Binding-site contacts:
Ligand atom O7 contacts residue ASN139 of chain 1.B at 2.9 Å (h-bond).
Ligand atom O6 contacts residue ASN139 of chain 1.B at 3.7 Å.
Ligand atom C7 contacts residue ASN139 of chain 1.B at 3.1 Å.
Ligand atom O7 contacts residue ASN138 of chain 1.B at 2.9 Å (h-bond).
Ligand atom O5 contacts residue ASN139 of chain 1.B at 2.4 Å (h-bond).
Ligand atom N2 contacts residue ASN139 of chain 1.B at 2.9 Å (h-bond).
Ligand atom C2 contacts residue ASN139 of chain 1.B at 2.5 Å.
Ligand atom C7 contacts residue ASN138 of chain 1.B at 3.6 Å.
Ligand atom C8 contacts residue ASN138 of chain 1.B at 3.5 Å.
Ligand atom C5 contacts residue ASN139 of chain 1.B at 3.7 Å.
Ligand atom C8 contacts residue ASN139 of chain 1.B at 4.3 Å.
Ligand atom C1 contacts residue ASN139 of chain 1.B at 1.4 Å.
Ligand atom C6 contacts residue ASN139 of chain 1.B at 4.4 Å.
Ligand atom O7 contacts residue GLU106 of chain 1.B at 4.1 Å.
Ligand atom C3 contacts residue ASN139 of chain 1.B at 3.8 Å.
Ligand atom C4 contacts residue ASN139 of chain 1.B at 4.2 Å.

This small molecule binds to this protein.
Small molecule (SMILES): CC(=O)N[C@@H]1[C@@H](O)[C@H](O)[C@@H](CO)O[C@H]1O

Sequence of chain 1.B:
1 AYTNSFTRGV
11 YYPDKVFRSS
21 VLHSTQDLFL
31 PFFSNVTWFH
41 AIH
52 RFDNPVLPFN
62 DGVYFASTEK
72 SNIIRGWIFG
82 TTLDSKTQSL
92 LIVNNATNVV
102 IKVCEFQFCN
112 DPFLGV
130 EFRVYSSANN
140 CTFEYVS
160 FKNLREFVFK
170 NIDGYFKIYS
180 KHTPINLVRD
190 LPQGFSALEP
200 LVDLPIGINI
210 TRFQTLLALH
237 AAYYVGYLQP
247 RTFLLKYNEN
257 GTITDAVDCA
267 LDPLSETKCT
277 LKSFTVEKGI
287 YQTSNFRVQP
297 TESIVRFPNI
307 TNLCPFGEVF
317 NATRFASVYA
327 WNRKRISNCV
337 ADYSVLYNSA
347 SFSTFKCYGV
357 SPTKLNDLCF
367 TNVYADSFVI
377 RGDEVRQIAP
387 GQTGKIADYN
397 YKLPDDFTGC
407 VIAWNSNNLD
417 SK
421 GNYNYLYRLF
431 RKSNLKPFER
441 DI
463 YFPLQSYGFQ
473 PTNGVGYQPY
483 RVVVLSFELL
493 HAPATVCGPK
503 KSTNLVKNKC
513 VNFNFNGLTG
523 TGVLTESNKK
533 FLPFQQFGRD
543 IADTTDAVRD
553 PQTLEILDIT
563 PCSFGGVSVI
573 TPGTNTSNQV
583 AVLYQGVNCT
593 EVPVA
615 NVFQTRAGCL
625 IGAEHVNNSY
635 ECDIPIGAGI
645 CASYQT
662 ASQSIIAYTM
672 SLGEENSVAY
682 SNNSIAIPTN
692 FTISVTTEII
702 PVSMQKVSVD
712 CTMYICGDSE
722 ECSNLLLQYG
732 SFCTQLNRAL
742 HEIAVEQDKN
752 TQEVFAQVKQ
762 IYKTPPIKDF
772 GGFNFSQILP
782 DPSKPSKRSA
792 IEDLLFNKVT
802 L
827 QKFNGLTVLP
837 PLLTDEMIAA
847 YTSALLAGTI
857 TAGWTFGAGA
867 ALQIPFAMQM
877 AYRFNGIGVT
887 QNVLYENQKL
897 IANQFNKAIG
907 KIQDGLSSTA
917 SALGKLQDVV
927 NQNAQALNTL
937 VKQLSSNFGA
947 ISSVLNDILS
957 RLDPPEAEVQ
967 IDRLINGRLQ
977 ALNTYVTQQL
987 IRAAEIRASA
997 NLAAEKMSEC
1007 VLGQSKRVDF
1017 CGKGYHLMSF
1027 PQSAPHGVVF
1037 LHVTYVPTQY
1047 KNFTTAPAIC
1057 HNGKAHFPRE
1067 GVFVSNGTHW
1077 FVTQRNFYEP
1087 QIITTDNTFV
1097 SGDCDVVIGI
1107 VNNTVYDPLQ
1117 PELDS